This small molecule binds to this protein.
Small molecule (SMILES): CC(=O)N[C@H]1[C@H](O[C@H]2[C@H](O)[C@@H](NC(C)=O)CO[C@@H]2CO)O[C@H](CO)[C@@H](O)[C@@H]1O

Sequence of chain 18.P:
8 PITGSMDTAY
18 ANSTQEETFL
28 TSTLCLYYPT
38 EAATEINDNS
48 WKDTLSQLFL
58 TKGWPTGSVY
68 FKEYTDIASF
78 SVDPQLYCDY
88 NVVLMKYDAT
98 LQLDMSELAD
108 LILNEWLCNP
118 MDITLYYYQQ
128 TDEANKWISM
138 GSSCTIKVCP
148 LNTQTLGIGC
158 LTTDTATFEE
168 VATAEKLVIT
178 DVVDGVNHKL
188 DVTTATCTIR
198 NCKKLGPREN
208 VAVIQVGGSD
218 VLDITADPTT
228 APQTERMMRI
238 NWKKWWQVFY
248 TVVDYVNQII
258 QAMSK

Binding-site contacts:
Ligand atom O5 contacts residue ASN19 of chain 18.P at 2.9 Å (h-bond).
Ligand atom N2 contacts residue ASN19 of chain 18.P at 4.0 Å.
Ligand atom C1 contacts residue ASN19 of chain 18.P at 2.3 Å.
Ligand atom C7 contacts residue ALA18 of chain 18.P at 4.4 Å (hydrophobic).
Ligand atom C7 contacts residue TYR17 of chain 18.P at 4.3 Å (hydrophobic).
Ligand atom C5 contacts residue ASN19 of chain 18.P at 3.6 Å.
Ligand atom O7 contacts residue ALA18 of chain 18.P at 4.3 Å.
Ligand atom C3 contacts residue ASN19 of chain 18.P at 4.4 Å.
Ligand atom C2 contacts residue ASN19 of chain 18.P at 3.6 Å.
Ligand atom C8 contacts residue ALA18 of chain 18.P at 4.0 Å (hydrophobic).
Ligand atom C8 contacts residue TYR17 of chain 18.P at 3.4 Å (hydrophobic).